Binding-site contacts:
Ligand atom C5 contacts residue LEU153 of chain 1.A at 3.9 Å (hydrophobic).
Ligand atom C1 contacts residue NI1 of chain 1.B at 2.8 Å.
Ligand atom C1 contacts residue TYR144 of chain 1.A at 3.8 Å (hydrophobic).
Ligand atom O2 contacts residue HIS217 of chain 1.A at 3.1 Å (h-bond).
Ligand atom C3 contacts residue HIS230 of chain 1.A at 4.0 Å.
Ligand atom O1 contacts residue HIS230 of chain 1.A at 3.4 Å (h-bond).
Ligand atom O2 contacts residue EDO1 of chain 1.F at 3.8 Å.
Ligand atom O1 contacts residue TRP173 of chain 1.A at 4.0 Å.
Ligand atom C2 contacts residue NI1 of chain 1.B at 2.8 Å.
Ligand atom O5 contacts residue NI1 of chain 1.B at 2.1 Å (h-bond).
Ligand atom O5 contacts residue HIS156 of chain 1.A at 2.8 Å.
Ligand atom C4 contacts residue LEU153 of chain 1.A at 4.2 Å (hydrophobic).
Ligand atom C2 contacts residue HIS156 of chain 1.A at 4.0 Å.
Ligand atom O2 contacts residue NI1 of chain 1.B at 2.0 Å (h-bond).
Ligand atom O1 contacts residue TYR144 of chain 1.A at 3.4 Å.
Ligand atom O3 contacts residue HIS230 of chain 1.A at 3.0 Å.
Ligand atom O3 contacts residue TYR144 of chain 1.A at 3.8 Å.
Ligand atom O1 contacts residue THR232 of chain 1.A at 2.8 Å (h-bond).
Ligand atom O1 contacts residue ILE164 of chain 1.A at 4.2 Å.
Ligand atom O5 contacts residue LEU153 of chain 1.A at 4.3 Å.
Ligand atom O4 contacts residue GLY152 of chain 1.A at 3.6 Å.
Ligand atom O5 contacts residue ASP158 of chain 1.A at 4.2 Å.
Ligand atom O2 contacts residue TYR144 of chain 1.A at 4.1 Å.
Ligand atom C2 contacts residue HIS217 of chain 1.A at 3.8 Å.
Ligand atom O4 contacts residue LYS171 of chain 1.A at 3.8 Å.
Ligand atom O1 contacts residue NI1 of chain 1.B at 4.0 Å.
Ligand atom O5 contacts residue HIS217 of chain 1.A at 3.1 Å (h-bond).
Ligand atom O2 contacts residue ASP158 of chain 1.A at 2.8 Å (salt-bridge).
Ligand atom C1 contacts residue THR232 of chain 1.A at 3.9 Å.
Ligand atom C3 contacts residue TYR144 of chain 1.A at 3.5 Å (hydrophobic).
Ligand atom O3 contacts residue LYS171 of chain 1.A at 3.1 Å (salt-bridge).
Ligand atom C1 contacts residue TRP173 of chain 1.A at 4.2 Å (hydrophobic).
Ligand atom C1 contacts residue ASP158 of chain 1.A at 4.0 Å.
Ligand atom C5 contacts residue HIS230 of chain 1.A at 4.1 Å.
Ligand atom O2 contacts residue HIS156 of chain 1.A at 4.2 Å.
Ligand atom C5 contacts residue LYS171 of chain 1.A at 3.8 Å.
Ligand atom C2 contacts residue TYR144 of chain 1.A at 3.9 Å (hydrophobic).
Ligand atom C1 contacts residue HIS217 of chain 1.A at 3.8 Å.
Ligand atom O4 contacts residue LEU153 of chain 1.A at 3.3 Å.
Ligand atom O4 contacts residue ALA219 of chain 1.A at 4.0 Å.

The protein below binds the small molecule below.
Small molecule (SMILES): O=C(O)CCC(=O)C(=O)O

Sequence of chain 1.A:
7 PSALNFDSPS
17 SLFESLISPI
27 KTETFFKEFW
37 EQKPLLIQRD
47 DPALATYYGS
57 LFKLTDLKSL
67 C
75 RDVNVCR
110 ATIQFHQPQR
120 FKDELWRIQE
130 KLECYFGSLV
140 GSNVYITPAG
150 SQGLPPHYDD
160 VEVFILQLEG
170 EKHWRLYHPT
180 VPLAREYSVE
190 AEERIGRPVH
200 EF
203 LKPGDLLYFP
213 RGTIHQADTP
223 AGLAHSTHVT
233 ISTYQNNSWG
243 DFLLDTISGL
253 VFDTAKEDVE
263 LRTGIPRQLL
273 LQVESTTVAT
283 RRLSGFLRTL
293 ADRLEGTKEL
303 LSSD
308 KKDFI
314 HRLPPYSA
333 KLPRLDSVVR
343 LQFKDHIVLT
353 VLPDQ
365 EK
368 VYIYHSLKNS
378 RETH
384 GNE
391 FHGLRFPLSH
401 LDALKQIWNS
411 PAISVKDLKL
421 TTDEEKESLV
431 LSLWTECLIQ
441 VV